A protein and the small-molecule ligand that binds it are described below.
Small molecule (SMILES): O=c1ccn([C@@H]2O[C@H](CO[P](=O)(O)O[C@H]3[C@@H](O)[C@H](n4ccc(=O)[nH]c4=O)O[C@@H]3CO[P](=O)(O)O[C@H]3[C@@H](O)[C@H](n4ccc(=O)[nH]c4=O)O[C@@H]3CO[P](=O)(O)O[C@H]3[C@@H](O)[C@H](n4ccc(=O)[nH]c4=O)O[C@@H]3COP(=O)=O)[C@@H](O)[C@H]2O)c(=O)[nH]1

Sequence of chain 25.A:
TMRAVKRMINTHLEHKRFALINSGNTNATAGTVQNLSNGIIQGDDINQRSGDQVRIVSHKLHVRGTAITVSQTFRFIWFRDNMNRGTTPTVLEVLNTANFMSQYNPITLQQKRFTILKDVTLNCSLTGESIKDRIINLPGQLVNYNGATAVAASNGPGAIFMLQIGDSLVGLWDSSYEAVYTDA

Binding-site contacts:
Ligand atom O5' contacts residue ARG19 of chain 25.A at 2.1 Å (salt-bridge).
Ligand atom P contacts residue ARG15 of chain 25.A at 3.1 Å.
Ligand atom C1' contacts residue ARG19 of chain 25.A at 4.3 Å.
Ligand atom P contacts residue ARG19 of chain 25.A at 2.8 Å.
Ligand atom O2 contacts residue A1 of chain 25.B at 2.7 Å (h-bond).
Ligand atom O4' contacts residue ARG19 of chain 25.A at 3.9 Å.
Ligand atom N1 contacts residue ARG19 of chain 25.A at 3.9 Å.
Ligand atom C2 contacts residue A1 of chain 25.B at 3.1 Å.
Ligand atom N3 contacts residue A2 of chain 25.B at 3.7 Å.
Ligand atom OP1 contacts residue LYS18 of chain 25.A at 3.7 Å.
Ligand atom O5' contacts residue ARG15 of chain 25.A at 3.6 Å.
Ligand atom C2 contacts residue A3 of chain 25.B at 3.5 Å.
Ligand atom C4 contacts residue ARG19 of chain 25.A at 3.9 Å.
Ligand atom O2 contacts residue A2 of chain 25.B at 3.7 Å.
Ligand atom O2 contacts residue A3 of chain 25.B at 3.2 Å.
Ligand atom C6 contacts residue ARG19 of chain 25.A at 2.7 Å.
Ligand atom O4 contacts residue A3 of chain 25.B at 2.8 Å (h-bond).
Ligand atom C5 contacts residue ARG19 of chain 25.A at 2.9 Å.
Ligand atom O3' contacts residue ARG15 of chain 25.A at 3.1 Å (salt-bridge).
Ligand atom C4 contacts residue A3 of chain 25.B at 3.6 Å.
Ligand atom OP2 contacts residue ARG19 of chain 25.A at 2.1 Å (salt-bridge).
Ligand atom C2 contacts residue A2 of chain 25.B at 3.9 Å.
Ligand atom C5' contacts residue ARG19 of chain 25.A at 3.2 Å.
Ligand atom C4' contacts residue ARG15 of chain 25.A at 3.3 Å.
Ligand atom C5' contacts residue ARG15 of chain 25.A at 2.5 Å.
Ligand atom OP1 contacts residue ARG15 of chain 25.A at 2.5 Å.
Ligand atom C4 contacts residue A1 of chain 25.B at 3.4 Å.
Ligand atom O3' contacts residue ARG19 of chain 25.A at 3.6 Å (salt-bridge).
Ligand atom O4 contacts residue A1 of chain 25.B at 3.0 Å (h-bond).
Ligand atom C3' contacts residue ARG15 of chain 25.A at 3.8 Å.
Ligand atom N3 contacts residue A3 of chain 25.B at 2.8 Å (h-bond).
Ligand atom C2' contacts residue ARG19 of chain 25.A at 3.6 Å.
Ligand atom C3' contacts residue ARG19 of chain 25.A at 3.4 Å.
Ligand atom OP2 contacts residue ARG15 of chain 25.A at 2.5 Å.
Ligand atom N1 contacts residue A3 of chain 25.B at 4.3 Å.
Ligand atom C4' contacts residue ARG19 of chain 25.A at 3.7 Å.
Ligand atom OP2 contacts residue ALA16 of chain 25.A at 4.1 Å.
Ligand atom N3 contacts residue A1 of chain 25.B at 2.7 Å (h-bond).
Ligand atom OP1 contacts residue ARG19 of chain 25.A at 4.1 Å.
Ligand atom OP1 contacts residue MET14 of chain 25.A at 3.8 Å.